Sequence of chain 7.A:
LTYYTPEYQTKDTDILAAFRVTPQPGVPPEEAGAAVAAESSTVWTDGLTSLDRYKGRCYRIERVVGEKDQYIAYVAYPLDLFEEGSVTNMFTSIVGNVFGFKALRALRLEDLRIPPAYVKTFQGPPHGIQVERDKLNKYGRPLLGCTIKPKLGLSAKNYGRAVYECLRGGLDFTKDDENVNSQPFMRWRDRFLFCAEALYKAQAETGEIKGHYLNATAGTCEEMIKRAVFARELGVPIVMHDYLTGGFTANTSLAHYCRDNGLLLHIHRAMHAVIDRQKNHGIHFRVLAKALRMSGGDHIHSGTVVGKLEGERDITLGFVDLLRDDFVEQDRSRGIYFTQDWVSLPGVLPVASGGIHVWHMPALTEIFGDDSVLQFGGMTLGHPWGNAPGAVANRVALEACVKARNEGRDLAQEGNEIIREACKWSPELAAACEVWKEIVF

Binding-site contacts:
Ligand atom N contacts residue PHE467 of chain 7.A at 1.2 Å.
Ligand atom N contacts residue GLU464 of chain 7.A at 3.0 Å (salt-bridge).
Ligand atom N contacts residue LYS463 of chain 7.A at 3.5 Å (salt-bridge).
Ligand atom N contacts residue VAL466 of chain 7.A at 3.7 Å.

This small molecule binds to this protein.
Small molecule (SMILES): NC(=O)C[C@H](N)C(=O)O